A small-molecule ligand and the protein it binds are described below.
Small molecule (SMILES): CN(C)C(=O)c1cccc(-c2cccc(-n3ncc(C(=O)O)c3C3CC3)c2)c1

Sequence of chain 1.A:
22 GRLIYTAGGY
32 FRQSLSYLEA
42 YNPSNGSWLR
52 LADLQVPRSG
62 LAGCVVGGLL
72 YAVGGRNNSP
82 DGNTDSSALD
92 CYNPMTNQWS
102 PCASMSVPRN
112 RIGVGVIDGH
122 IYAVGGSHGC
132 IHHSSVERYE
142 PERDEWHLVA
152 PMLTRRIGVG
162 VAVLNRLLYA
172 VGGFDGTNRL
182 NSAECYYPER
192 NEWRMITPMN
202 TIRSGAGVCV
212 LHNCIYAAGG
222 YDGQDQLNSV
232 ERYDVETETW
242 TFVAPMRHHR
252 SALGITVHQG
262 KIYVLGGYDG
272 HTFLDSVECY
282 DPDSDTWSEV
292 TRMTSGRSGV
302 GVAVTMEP

Binding-site contacts:
Ligand atom C17 contacts residue ARG112 of chain 1.A at 3.3 Å.
Ligand atom O23 contacts residue ARG180 of chain 1.A at 2.8 Å (salt-bridge).
Ligand atom N19 contacts residue GLY159 of chain 1.A at 3.3 Å.
Ligand atom C28 contacts residue SER252 of chain 1.A at 3.8 Å.
Ligand atom N18 contacts residue ARG112 of chain 1.A at 3.2 Å (salt-bridge).
Ligand atom C27 contacts residue TYR222 of chain 1.A at 3.6 Å (hydrophobic).
Ligand atom C20 contacts residue SER205 of chain 1.A at 3.1 Å.
Ligand atom C11 contacts residue ALA253 of chain 1.A at 3.7 Å (hydrophobic).
Ligand atom C12 contacts residue ARG112 of chain 1.A at 3.9 Å.
Ligand atom C20 contacts residue ARG112 of chain 1.A at 3.6 Å.
Ligand atom C28 contacts residue ALA253 of chain 1.A at 3.9 Å (hydrophobic).
Ligand atom C21 contacts residue ARG112 of chain 1.A at 3.5 Å.
Ligand atom C12 contacts residue ALA253 of chain 1.A at 3.6 Å (hydrophobic).
Ligand atom C11 contacts residue SER299 of chain 1.A at 3.9 Å.
Ligand atom N19 contacts residue ARG112 of chain 1.A at 3.5 Å (salt-bridge).
Ligand atom C22 contacts residue ARG180 of chain 1.A at 3.5 Å.
Ligand atom C21 contacts residue SER205 of chain 1.A at 3.3 Å.
Ligand atom O24 contacts residue ARG180 of chain 1.A at 2.8 Å (salt-bridge).
Ligand atom C8 contacts residue TYR31 of chain 1.A at 3.8 Å (hydrophobic).
Ligand atom C8 contacts residue SER60 of chain 1.A at 3.9 Å.
Ligand atom C15 contacts residue ARG112 of chain 1.A at 3.7 Å.
Ligand atom C25 contacts residue ARG112 of chain 1.A at 3.3 Å.
Ligand atom C1 contacts residue PHE274 of chain 1.A at 3.5 Å (hydrophobic).
Ligand atom O5 contacts residue PHE274 of chain 1.A at 3.7 Å.
Ligand atom C6 contacts residue SER299 of chain 1.A at 3.4 Å.
Ligand atom O23 contacts residue TYR222 of chain 1.A at 3.9 Å.
Ligand atom O24 contacts residue SER205 of chain 1.A at 2.5 Å (h-bond).
Ligand atom C7 contacts residue TYR31 of chain 1.A at 3.6 Å (hydrophobic).
Ligand atom C16 contacts residue ARG112 of chain 1.A at 3.7 Å.
Ligand atom C7 contacts residue SER299 of chain 1.A at 3.8 Å.
Ligand atom C27 contacts residue SER252 of chain 1.A at 3.8 Å.
Ligand atom C4 contacts residue SER299 of chain 1.A at 3.3 Å.
Ligand atom O5 contacts residue SER299 of chain 1.A at 2.7 Å (h-bond).
Ligand atom C26 contacts residue ARG112 of chain 1.A at 3.9 Å.
Ligand atom C22 contacts residue SER205 of chain 1.A at 3.2 Å.
Ligand atom O5 contacts residue TYR269 of chain 1.A at 3.5 Å.
Ligand atom O24 contacts residue PHE175 of chain 1.A at 3.6 Å.
Ligand atom C27 contacts residue SER205 of chain 1.A at 3.9 Å.
Ligand atom C13 contacts residue GLY300 of chain 1.A at 3.9 Å.
Ligand atom C13 contacts residue ALA253 of chain 1.A at 3.6 Å (hydrophobic).